A protein and the small-molecule ligand that binds it are described below.
Small molecule (SMILES): CC[C@H](C)[C@H](NC(=O)[C@@H](N)CC(C)C)C(=O)NCC(=O)N[C@@H](CCCN=C(N)N)C(=O)N[C@H](C=O)[C@@H](C)O

Binding-site contacts:
Ligand atom CZ contacts residue SER86 of chain 29.A at 3.2 Å.
Ligand atom CB contacts residue SER86 of chain 29.A at 3.9 Å.
Ligand atom CG contacts residue SER86 of chain 29.A at 4.2 Å.
Ligand atom CB contacts residue LYS234 of chain 28.C at 3.9 Å.
Ligand atom NH2 contacts residue LYS97 of chain 29.A at 3.6 Å (salt-bridge).
Ligand atom NH2 contacts residue LEU87 of chain 29.A at 3.9 Å.
Ligand atom C contacts residue THR88 of chain 29.A at 4.2 Å.
Ligand atom C contacts residue LYS234 of chain 28.C at 3.0 Å.
Ligand atom N contacts residue SER86 of chain 29.A at 4.0 Å.
Ligand atom O contacts residue LYS98 of chain 29.A at 3.8 Å.
Ligand atom CB contacts residue SER233 of chain 28.C at 4.1 Å.
Ligand atom NH2 contacts residue LYS98 of chain 29.A at 2.7 Å (salt-bridge).
Ligand atom O contacts residue SER86 of chain 29.A at 2.8 Å (h-bond).
Ligand atom NH1 contacts residue LYS98 of chain 29.A at 3.7 Å.
Ligand atom CA contacts residue SER86 of chain 29.A at 4.0 Å.
Ligand atom CD2 contacts residue ILE84 of chain 29.A at 3.9 Å (hydrophobic).
Ligand atom NH1 contacts residue THR88 of chain 29.A at 3.8 Å.
Ligand atom N contacts residue LYS234 of chain 28.C at 1.5 Å.
Ligand atom NE contacts residue ASN101 of chain 29.A at 3.0 Å (h-bond).
Ligand atom N contacts residue SER233 of chain 28.C at 3.0 Å (h-bond).
Ligand atom O contacts residue THR88 of chain 29.A at 3.7 Å.
Ligand atom CZ contacts residue ASN101 of chain 29.A at 3.7 Å.
Ligand atom CD contacts residue SER86 of chain 29.A at 3.5 Å.
Ligand atom CA contacts residue LYS234 of chain 28.C at 2.5 Å.
Ligand atom C contacts residue LYS98 of chain 29.A at 3.7 Å.
Ligand atom NE contacts residue SER86 of chain 29.A at 3.6 Å.
Ligand atom NH2 contacts residue PHE100 of chain 29.A at 2.8 Å (h-bond).
Ligand atom CZ contacts residue PHE100 of chain 29.A at 4.1 Å (hydrophobic).
Ligand atom CZ contacts residue LEU87 of chain 29.A at 4.2 Å (hydrophobic).
Ligand atom NH2 contacts residue SER86 of chain 29.A at 3.5 Å (h-bond).
Ligand atom O contacts residue LYS234 of chain 28.C at 3.4 Å.
Ligand atom CD contacts residue ASN101 of chain 29.A at 3.2 Å.
Ligand atom N contacts residue LYS234 of chain 28.C at 3.6 Å.
Ligand atom CD1 contacts residue ILE84 of chain 29.A at 4.0 Å (hydrophobic).
Ligand atom NH1 contacts residue LEU87 of chain 29.A at 3.9 Å.
Ligand atom CZ contacts residue LYS98 of chain 29.A at 3.7 Å.
Ligand atom NH2 contacts residue ASN101 of chain 29.A at 3.7 Å.
Ligand atom NH1 contacts residue SER86 of chain 29.A at 3.4 Å (h-bond).
Ligand atom C contacts residue SER86 of chain 29.A at 3.6 Å.
Ligand atom CA contacts residue SER233 of chain 28.C at 3.6 Å.

Sequence of chain 28.C:
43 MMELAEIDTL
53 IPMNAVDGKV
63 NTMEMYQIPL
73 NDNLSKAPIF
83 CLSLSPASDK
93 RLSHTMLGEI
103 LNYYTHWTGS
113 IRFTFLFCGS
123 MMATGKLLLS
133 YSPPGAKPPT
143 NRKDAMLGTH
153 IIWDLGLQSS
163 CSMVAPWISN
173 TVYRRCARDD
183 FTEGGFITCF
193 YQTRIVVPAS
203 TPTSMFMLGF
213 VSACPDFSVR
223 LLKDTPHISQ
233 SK

Sequence of chain 29.A:
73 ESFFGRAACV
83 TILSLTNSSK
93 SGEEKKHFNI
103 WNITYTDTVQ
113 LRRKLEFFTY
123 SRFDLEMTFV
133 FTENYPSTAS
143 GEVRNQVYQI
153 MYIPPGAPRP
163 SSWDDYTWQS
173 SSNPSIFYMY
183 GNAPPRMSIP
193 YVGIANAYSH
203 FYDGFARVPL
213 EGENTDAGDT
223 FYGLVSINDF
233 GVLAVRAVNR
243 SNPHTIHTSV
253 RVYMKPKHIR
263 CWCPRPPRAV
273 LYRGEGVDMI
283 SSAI